The protein below binds the small molecule below.
Small molecule (SMILES): CC(=O)N[C@@H]1[C@@H](O)[C@H](O)[C@@H](CO)O[C@H]1O

Binding-site contacts:
Ligand atom O6 contacts residue ARG112 of chain 3.C at 3.8 Å.
Ligand atom C3 contacts residue LYS158 of chain 3.C at 3.8 Å.
Ligand atom C5 contacts residue LYS116 of chain 3.C at 4.0 Å.
Ligand atom O3 contacts residue LYS158 of chain 3.C at 4.0 Å.
Ligand atom C2 contacts residue ASN103 of chain 3.C at 2.5 Å.
Ligand atom C5 contacts residue ASN103 of chain 3.C at 3.6 Å.
Ligand atom O5 contacts residue ASN103 of chain 3.C at 2.4 Å (h-bond).
Ligand atom C6 contacts residue ARG112 of chain 3.C at 3.5 Å.
Ligand atom C1 contacts residue ASN103 of chain 3.C at 1.4 Å.
Ligand atom C7 contacts residue ASN103 of chain 3.C at 3.6 Å.
Ligand atom C4 contacts residue ASN103 of chain 3.C at 4.2 Å.
Ligand atom C3 contacts residue ASN103 of chain 3.C at 3.8 Å.
Ligand atom C1 contacts residue LYS116 of chain 3.C at 3.7 Å.
Ligand atom O7 contacts residue ASN103 of chain 3.C at 3.8 Å.
Ligand atom O5 contacts residue LYS116 of chain 3.C at 3.8 Å.
Ligand atom O6 contacts residue ARG139 of chain 3.C at 2.9 Å (salt-bridge).
Ligand atom C6 contacts residue ARG139 of chain 3.C at 4.1 Å.
Ligand atom O6 contacts residue LYS116 of chain 3.C at 4.2 Å.
Ligand atom C2 contacts residue LYS158 of chain 3.C at 4.4 Å.
Ligand atom N2 contacts residue ASN103 of chain 3.C at 3.0 Å (h-bond).
Ligand atom N2 contacts residue LYS158 of chain 3.C at 3.8 Å.

Sequence of chain 3.C:
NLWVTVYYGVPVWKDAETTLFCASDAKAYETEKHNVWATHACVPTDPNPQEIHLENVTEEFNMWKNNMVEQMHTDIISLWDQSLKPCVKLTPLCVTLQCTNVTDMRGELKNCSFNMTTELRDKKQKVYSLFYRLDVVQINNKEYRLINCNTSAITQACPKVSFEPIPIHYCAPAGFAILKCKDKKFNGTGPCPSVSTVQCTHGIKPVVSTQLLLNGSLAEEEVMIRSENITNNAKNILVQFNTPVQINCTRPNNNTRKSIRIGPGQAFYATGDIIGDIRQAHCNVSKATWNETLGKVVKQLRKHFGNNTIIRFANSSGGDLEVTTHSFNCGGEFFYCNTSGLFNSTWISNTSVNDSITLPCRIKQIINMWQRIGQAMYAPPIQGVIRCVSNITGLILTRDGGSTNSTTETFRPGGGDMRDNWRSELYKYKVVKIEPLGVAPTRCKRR